Sequence of chain 32.A:
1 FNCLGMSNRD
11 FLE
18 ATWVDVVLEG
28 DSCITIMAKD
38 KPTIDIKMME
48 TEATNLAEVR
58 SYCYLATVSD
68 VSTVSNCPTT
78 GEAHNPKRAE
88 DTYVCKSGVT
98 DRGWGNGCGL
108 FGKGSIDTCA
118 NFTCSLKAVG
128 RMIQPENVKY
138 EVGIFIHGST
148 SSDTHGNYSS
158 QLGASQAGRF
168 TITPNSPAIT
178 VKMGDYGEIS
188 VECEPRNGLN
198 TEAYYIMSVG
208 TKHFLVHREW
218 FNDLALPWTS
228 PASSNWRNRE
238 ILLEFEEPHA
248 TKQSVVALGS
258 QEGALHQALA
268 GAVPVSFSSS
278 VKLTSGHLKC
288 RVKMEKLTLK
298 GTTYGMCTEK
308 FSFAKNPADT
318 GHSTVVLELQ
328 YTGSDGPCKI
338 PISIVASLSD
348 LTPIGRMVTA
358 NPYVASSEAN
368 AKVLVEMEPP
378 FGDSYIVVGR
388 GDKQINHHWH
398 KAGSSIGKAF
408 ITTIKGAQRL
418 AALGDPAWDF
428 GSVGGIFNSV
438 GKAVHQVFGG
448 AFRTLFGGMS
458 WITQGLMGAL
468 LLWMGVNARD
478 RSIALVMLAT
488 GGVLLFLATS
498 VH

A small-molecule ligand and the protein it binds are described below.
Small molecule (SMILES): CC(=O)N[C@@H]1[C@@H](O)[C@H](O)[C@@H](CO)O[C@H]1O

Binding-site contacts:
Ligand atom N2 contacts residue TYR90 of chain 32.A at 4.2 Å.
Ligand atom C1 contacts residue THR89 of chain 32.A at 4.2 Å.
Ligand atom C1 contacts residue THR120 of chain 32.A at 4.4 Å.
Ligand atom C3 contacts residue ASN118 of chain 32.A at 3.8 Å.
Ligand atom N2 contacts residue ASN118 of chain 32.A at 2.9 Å (h-bond).
Ligand atom C7 contacts residue ASN118 of chain 32.A at 3.4 Å.
Ligand atom O6 contacts residue THR89 of chain 32.A at 4.0 Å.
Ligand atom C6 contacts residue THR120 of chain 32.A at 3.4 Å.
Ligand atom C7 contacts residue ASP67 of chain 32.A at 3.3 Å.
Ligand atom O5 contacts residue ASN118 of chain 32.A at 2.4 Å (h-bond).
Ligand atom N2 contacts residue ASP67 of chain 32.A at 4.5 Å.
Ligand atom O5 contacts residue THR120 of chain 32.A at 3.2 Å (h-bond).
Ligand atom C8 contacts residue ASN118 of chain 32.A at 3.6 Å.
Ligand atom C8 contacts residue SER66 of chain 32.A at 3.3 Å.
Ligand atom C1 contacts residue ASN118 of chain 32.A at 1.4 Å.
Ligand atom C7 contacts residue TYR90 of chain 32.A at 4.2 Å (hydrophobic).
Ligand atom C2 contacts residue ASN118 of chain 32.A at 2.4 Å.
Ligand atom C6 contacts residue PHE119 of chain 32.A at 4.2 Å (hydrophobic).
Ligand atom C5 contacts residue THR89 of chain 32.A at 4.5 Å.
Ligand atom O7 contacts residue ASP67 of chain 32.A at 2.8 Å (salt-bridge).
Ligand atom O6 contacts residue THR120 of chain 32.A at 3.1 Å (h-bond).
Ligand atom O6 contacts residue PHE119 of chain 32.A at 3.0 Å (h-bond).
Ligand atom C4 contacts residue ASN118 of chain 32.A at 4.2 Å.
Ligand atom O7 contacts residue ASN118 of chain 32.A at 4.3 Å.
Ligand atom O5 contacts residue PHE119 of chain 32.A at 4.1 Å.
Ligand atom C8 contacts residue ASP67 of chain 32.A at 3.3 Å.
Ligand atom C5 contacts residue ASN118 of chain 32.A at 3.6 Å.
Ligand atom O5 contacts residue THR89 of chain 32.A at 4.5 Å.
Ligand atom C5 contacts residue THR120 of chain 32.A at 4.0 Å.
Ligand atom O7 contacts residue TYR90 of chain 32.A at 3.8 Å.